Binding-site contacts:
Ligand atom CD contacts residue SER198 of chain 1.A at 3.1 Å.
Ligand atom O contacts residue GLN195 of chain 1.A at 3.4 Å (h-bond).
Ligand atom NH1 contacts residue GLY229 of chain 1.A at 3.3 Å.
Ligand atom O contacts residue TYR51 of chain 1.A at 3.4 Å.
Ligand atom O contacts residue GLN195 of chain 1.A at 3.2 Å (h-bond).
Ligand atom CZ contacts residue SER193 of chain 1.A at 3.2 Å.
Ligand atom N contacts residue HIS46 of chain 1.A at 3.2 Å (h-bond).
Ligand atom CB contacts residue CYS47 of chain 1.A at 3.3 Å (hydrophobic).
Ligand atom ND2 contacts residue CYS47 of chain 1.A at 2.9 Å (h-bond).
Ligand atom CZ contacts residue ASP50 of chain 1.A at 3.3 Å.
Ligand atom N contacts residue GLN195 of chain 1.A at 3.5 Å (h-bond).
Ligand atom OE2 contacts residue GLY196 of chain 1.A at 2.8 Å (h-bond).
Ligand atom CG contacts residue GLY196 of chain 1.A at 3.5 Å.
Ligand atom NH1 contacts residue TYR51 of chain 1.A at 3.3 Å.
Ligand atom NH2 contacts residue ASP50 of chain 1.A at 2.7 Å (salt-bridge).
Ligand atom CA contacts residue HIS46 of chain 1.A at 3.2 Å.
Ligand atom CD2 contacts residue ASP50 of chain 1.A at 3.4 Å.
Ligand atom OD1 contacts residue ARG20 of chain 1.A at 2.9 Å (salt-bridge).
Ligand atom CA contacts residue GLN195 of chain 1.A at 3.5 Å.
Ligand atom NH1 contacts residue ASP50 of chain 1.A at 3.2 Å (salt-bridge).
Ligand atom NH2 contacts residue GLY221 of chain 1.A at 2.8 Å (h-bond).
Ligand atom O contacts residue HIS46 of chain 1.A at 3.3 Å.
Ligand atom O contacts residue HIS94 of chain 1.A at 3.3 Å.
Ligand atom NH1 contacts residue ASP192 of chain 1.A at 2.9 Å (salt-bridge).
Ligand atom ND2 contacts residue TYR57 of chain 1.A at 3.0 Å (h-bond).
Ligand atom CD contacts residue SER193 of chain 1.A at 3.4 Å.
Ligand atom NH2 contacts residue ASP192 of chain 1.A at 3.1 Å (salt-bridge).
Ligand atom O contacts residue GLN195 of chain 1.A at 3.3 Å (h-bond).
Ligand atom N contacts residue GLN195 of chain 1.A at 3.1 Å (h-bond).
Ligand atom N contacts residue ASP50 of chain 1.A at 2.7 Å (salt-bridge).
Ligand atom CA contacts residue GLN195 of chain 1.A at 3.4 Å.
Ligand atom NH1 contacts residue SER193 of chain 1.A at 2.6 Å (h-bond).
Ligand atom OE2 contacts residue SER198 of chain 1.A at 2.7 Å (h-bond).
Ligand atom C contacts residue HIS46 of chain 1.A at 3.4 Å.
Ligand atom CA contacts residue HIS94 of chain 1.A at 3.5 Å.
Ligand atom OE1 contacts residue SER198 of chain 1.A at 3.0 Å (h-bond).
Ligand atom CA contacts residue ASP50 of chain 1.A at 3.4 Å.
Ligand atom C contacts residue GLN195 of chain 1.A at 3.1 Å.
Ligand atom OE1 contacts residue HIS46 of chain 1.A at 2.7 Å (h-bond).
Ligand atom CE1 contacts residue HIS46 of chain 1.A at 3.1 Å.

This protein binds this small molecule.
Small molecule (SMILES): CC(C)C[C@H](NC(=O)[C@@H]1CSSC[C@H]2C[C@H](NC(=O)CN)C(=O)N[C@@H](C)C(=O)N[C@@H](CC(C)C)C(=O)NCC(=O)N[C@@H](CCCN=C(N)N)C(=O)NCC(=O)N[C@@H](CSS2)C(=O)N[C@@H](CCC(=O)O)C(=O)N[C@@H](CC(N)=O)C(=O)N[C@@H](CC2=NC=NC2)C(=O)N[C@@H](CCCN=C(N)N)C(=O)N1)C(N)=O

Sequence of chain 1.A:
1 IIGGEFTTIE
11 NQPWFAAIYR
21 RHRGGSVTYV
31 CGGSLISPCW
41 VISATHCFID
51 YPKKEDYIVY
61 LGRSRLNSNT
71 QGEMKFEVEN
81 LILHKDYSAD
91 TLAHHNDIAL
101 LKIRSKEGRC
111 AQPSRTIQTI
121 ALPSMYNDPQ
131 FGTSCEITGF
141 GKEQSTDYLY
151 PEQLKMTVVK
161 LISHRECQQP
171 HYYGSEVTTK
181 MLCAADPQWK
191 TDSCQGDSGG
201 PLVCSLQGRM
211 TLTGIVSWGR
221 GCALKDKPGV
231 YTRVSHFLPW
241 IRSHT